The small molecule below binds the protein below.
Small molecule (SMILES): CC(=O)N[C@@H]1[C@@H](O)[C@H](O)[C@@H](CO)O[C@H]1O

Binding-site contacts:
Ligand atom C3 contacts residue ASN1074 of chain 1.A at 3.8 Å.
Ligand atom C1 contacts residue ASN1074 of chain 1.A at 1.4 Å.
Ligand atom O5 contacts residue ASN1074 of chain 1.A at 2.3 Å (h-bond).
Ligand atom O5 contacts residue GLN895 of chain 1.B at 4.0 Å.
Ligand atom C8 contacts residue ASN1074 of chain 1.A at 4.2 Å.
Ligand atom C7 contacts residue ASN1074 of chain 1.A at 4.0 Å.
Ligand atom C1 contacts residue GLN895 of chain 1.B at 4.4 Å.
Ligand atom N2 contacts residue ASN1074 of chain 1.A at 2.9 Å (h-bond).
Ligand atom C5 contacts residue ASN1074 of chain 1.A at 3.6 Å.
Ligand atom C4 contacts residue ASN1074 of chain 1.A at 4.2 Å.
Ligand atom C2 contacts residue ASN1074 of chain 1.A at 2.5 Å.

Sequence of chain 1.B:
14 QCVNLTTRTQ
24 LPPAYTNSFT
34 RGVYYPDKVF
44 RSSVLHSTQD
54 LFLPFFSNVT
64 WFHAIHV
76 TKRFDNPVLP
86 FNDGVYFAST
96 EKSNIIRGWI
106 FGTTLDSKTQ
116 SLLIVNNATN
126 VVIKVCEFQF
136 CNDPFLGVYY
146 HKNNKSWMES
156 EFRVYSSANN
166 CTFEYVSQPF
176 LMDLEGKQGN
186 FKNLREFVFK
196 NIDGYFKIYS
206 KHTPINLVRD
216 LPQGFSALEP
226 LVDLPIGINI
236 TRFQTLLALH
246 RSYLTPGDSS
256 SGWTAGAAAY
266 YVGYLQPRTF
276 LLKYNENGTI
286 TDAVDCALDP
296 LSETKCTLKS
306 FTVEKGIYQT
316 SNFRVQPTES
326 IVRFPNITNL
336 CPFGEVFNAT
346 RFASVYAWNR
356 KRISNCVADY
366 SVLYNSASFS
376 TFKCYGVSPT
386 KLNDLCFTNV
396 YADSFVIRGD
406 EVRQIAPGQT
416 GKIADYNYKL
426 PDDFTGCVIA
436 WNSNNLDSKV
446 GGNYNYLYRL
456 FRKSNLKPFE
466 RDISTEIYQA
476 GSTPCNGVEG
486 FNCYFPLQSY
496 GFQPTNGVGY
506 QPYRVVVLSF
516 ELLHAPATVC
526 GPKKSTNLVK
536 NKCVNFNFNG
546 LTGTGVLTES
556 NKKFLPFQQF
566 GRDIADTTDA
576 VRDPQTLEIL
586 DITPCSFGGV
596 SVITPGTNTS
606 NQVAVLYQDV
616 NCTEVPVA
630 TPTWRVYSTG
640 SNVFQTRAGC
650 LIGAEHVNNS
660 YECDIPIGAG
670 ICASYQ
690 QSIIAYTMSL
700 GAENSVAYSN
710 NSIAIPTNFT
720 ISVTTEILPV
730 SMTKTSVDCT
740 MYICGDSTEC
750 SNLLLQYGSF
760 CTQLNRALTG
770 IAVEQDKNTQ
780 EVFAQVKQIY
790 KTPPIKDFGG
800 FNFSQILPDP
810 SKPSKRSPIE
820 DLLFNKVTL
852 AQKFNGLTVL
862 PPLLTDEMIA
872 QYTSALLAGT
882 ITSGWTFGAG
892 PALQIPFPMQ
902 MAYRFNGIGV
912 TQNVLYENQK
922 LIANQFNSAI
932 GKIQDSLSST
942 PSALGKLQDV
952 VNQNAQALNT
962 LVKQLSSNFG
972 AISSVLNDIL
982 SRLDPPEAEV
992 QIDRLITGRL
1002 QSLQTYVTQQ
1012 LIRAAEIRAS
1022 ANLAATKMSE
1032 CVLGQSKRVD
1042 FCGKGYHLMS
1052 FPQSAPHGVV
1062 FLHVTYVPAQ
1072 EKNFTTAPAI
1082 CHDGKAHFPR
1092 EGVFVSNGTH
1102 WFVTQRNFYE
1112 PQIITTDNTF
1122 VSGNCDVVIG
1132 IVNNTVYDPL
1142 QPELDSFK

Sequence of chain 1.A:
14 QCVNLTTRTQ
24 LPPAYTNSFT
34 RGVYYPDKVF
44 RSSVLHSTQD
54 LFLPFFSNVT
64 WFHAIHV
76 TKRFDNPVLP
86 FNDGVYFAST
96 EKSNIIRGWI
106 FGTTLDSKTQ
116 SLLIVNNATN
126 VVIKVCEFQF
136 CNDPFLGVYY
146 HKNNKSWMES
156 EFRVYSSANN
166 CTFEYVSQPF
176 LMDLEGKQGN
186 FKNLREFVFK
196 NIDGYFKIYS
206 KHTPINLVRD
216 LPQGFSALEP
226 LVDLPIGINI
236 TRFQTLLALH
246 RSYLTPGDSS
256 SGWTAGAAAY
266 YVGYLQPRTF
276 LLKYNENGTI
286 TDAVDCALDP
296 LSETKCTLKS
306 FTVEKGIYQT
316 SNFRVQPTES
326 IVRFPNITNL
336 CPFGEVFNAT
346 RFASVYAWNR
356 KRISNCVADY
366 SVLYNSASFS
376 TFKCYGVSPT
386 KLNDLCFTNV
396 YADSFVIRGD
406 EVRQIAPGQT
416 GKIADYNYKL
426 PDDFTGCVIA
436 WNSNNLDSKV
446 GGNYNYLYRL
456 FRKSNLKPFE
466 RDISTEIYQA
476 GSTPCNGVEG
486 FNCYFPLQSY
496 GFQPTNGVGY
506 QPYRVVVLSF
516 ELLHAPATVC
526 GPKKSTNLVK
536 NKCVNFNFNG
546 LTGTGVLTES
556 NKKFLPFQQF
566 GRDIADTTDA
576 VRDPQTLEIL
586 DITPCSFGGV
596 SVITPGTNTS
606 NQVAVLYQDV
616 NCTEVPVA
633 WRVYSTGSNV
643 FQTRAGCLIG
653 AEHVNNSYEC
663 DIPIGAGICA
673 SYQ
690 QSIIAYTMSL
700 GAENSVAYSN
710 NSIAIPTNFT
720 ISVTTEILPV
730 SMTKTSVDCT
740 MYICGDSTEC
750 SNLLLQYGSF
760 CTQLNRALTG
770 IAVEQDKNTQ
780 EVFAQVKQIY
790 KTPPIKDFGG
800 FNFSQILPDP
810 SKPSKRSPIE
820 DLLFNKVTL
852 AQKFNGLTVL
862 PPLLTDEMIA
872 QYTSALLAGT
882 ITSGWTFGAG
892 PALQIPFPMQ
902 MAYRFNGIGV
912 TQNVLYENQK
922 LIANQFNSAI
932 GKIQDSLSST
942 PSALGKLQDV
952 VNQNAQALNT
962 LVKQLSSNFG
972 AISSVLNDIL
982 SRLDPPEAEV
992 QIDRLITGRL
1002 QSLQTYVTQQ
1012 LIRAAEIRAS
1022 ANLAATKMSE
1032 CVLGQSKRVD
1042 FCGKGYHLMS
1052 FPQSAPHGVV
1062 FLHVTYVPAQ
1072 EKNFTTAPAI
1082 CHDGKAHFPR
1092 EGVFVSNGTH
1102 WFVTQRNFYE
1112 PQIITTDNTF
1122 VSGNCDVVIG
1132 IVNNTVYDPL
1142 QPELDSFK